This small molecule binds to this protein.
Small molecule (SMILES): CC(=O)N[C@@H]1[C@@H](O)[C@H](O)[C@@H](CO)O[C@H]1O

Binding-site contacts:
Ligand atom C7 contacts residue ASN616 of chain 1.C at 3.9 Å.
Ligand atom C7 contacts residue THR618 of chain 1.C at 3.8 Å.
Ligand atom O5 contacts residue GLN644 of chain 1.C at 4.4 Å.
Ligand atom C4 contacts residue ASN616 of chain 1.C at 4.2 Å.
Ligand atom N2 contacts residue ASN616 of chain 1.C at 3.0 Å (h-bond).
Ligand atom O5 contacts residue ASN616 of chain 1.C at 2.4 Å (h-bond).
Ligand atom C1 contacts residue ASN616 of chain 1.C at 1.4 Å.
Ligand atom O6 contacts residue THR645 of chain 1.C at 4.3 Å.
Ligand atom O7 contacts residue ASN616 of chain 1.C at 4.2 Å.
Ligand atom C8 contacts residue ASN616 of chain 1.C at 4.4 Å.
Ligand atom C3 contacts residue ASN616 of chain 1.C at 3.8 Å.
Ligand atom C5 contacts residue ASN616 of chain 1.C at 3.7 Å.
Ligand atom C8 contacts residue THR618 of chain 1.C at 4.1 Å.
Ligand atom O6 contacts residue GLN644 of chain 1.C at 3.4 Å.
Ligand atom O6 contacts residue ASN616 of chain 1.C at 4.4 Å.
Ligand atom C2 contacts residue ASN616 of chain 1.C at 2.5 Å.
Ligand atom O7 contacts residue THR618 of chain 1.C at 3.4 Å.
Ligand atom N2 contacts residue THR618 of chain 1.C at 4.5 Å.

Sequence of chain 1.C:
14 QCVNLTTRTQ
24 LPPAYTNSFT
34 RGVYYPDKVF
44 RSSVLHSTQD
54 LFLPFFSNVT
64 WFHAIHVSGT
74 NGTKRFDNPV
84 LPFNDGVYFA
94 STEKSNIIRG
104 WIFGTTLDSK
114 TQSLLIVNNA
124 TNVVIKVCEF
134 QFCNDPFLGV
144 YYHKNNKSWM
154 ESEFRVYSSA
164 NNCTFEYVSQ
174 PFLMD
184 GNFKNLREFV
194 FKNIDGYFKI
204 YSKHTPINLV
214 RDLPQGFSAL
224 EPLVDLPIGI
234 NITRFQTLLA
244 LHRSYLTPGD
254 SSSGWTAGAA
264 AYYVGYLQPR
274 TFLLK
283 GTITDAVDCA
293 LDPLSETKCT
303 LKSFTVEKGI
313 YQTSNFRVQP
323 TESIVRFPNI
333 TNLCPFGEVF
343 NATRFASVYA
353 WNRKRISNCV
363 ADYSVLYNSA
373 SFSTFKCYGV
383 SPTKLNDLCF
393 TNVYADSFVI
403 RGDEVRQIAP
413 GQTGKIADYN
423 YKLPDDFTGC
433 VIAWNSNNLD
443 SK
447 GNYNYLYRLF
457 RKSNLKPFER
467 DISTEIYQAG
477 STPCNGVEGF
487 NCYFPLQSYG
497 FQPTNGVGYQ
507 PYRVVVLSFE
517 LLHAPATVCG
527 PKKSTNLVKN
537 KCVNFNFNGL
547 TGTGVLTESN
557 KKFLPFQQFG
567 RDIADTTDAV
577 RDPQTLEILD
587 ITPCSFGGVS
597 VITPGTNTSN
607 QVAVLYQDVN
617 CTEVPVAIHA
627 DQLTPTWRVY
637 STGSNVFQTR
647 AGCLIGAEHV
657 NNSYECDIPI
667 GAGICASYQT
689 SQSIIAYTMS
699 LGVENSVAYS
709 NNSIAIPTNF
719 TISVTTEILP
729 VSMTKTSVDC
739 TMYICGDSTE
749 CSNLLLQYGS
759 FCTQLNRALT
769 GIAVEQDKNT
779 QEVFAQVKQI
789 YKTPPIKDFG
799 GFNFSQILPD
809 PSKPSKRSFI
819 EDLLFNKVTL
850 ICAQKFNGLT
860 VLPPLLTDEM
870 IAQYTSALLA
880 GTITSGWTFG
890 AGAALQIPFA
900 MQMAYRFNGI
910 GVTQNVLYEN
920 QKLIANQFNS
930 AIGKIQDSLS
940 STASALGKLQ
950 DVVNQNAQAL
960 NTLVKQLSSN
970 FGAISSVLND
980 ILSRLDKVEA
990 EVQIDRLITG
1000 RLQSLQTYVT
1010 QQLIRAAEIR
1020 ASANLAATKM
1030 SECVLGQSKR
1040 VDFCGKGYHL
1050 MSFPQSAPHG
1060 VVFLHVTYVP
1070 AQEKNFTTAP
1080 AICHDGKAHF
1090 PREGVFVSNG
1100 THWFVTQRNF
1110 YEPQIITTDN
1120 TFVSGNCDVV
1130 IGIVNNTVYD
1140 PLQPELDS